A protein and the small-molecule ligand that binds it are described below.
Small molecule (SMILES): O=C(Nc1cccc(Cl)c1)Nc1ncc(CCNc2ncnc3ccsc23)s1

Sequence of chain 1.A:
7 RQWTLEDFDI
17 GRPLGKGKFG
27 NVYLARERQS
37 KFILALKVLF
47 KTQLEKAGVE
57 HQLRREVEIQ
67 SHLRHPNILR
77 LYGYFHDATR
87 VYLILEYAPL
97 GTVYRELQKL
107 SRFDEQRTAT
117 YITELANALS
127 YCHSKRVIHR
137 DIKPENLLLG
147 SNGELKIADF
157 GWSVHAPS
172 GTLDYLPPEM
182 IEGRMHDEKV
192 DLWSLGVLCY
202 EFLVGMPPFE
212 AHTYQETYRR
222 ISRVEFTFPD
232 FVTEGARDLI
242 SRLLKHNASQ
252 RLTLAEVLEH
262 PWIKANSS

Binding-site contacts:
Ligand atom CL28 contacts residue VAL55 of chain 1.A at 3.5 Å.
Ligand atom C23 contacts residue GLU62 of chain 1.A at 3.2 Å.
Ligand atom C15 contacts residue GLU62 of chain 1.A at 3.7 Å.
Ligand atom C19 contacts residue ASP155 of chain 1.A at 3.6 Å.
Ligand atom C25 contacts residue LEU50 of chain 1.A at 3.8 Å (hydrophobic).
Ligand atom C6 contacts residue VAL28 of chain 1.A at 3.8 Å (hydrophobic).
Ligand atom C4 contacts residue ALA41 of chain 1.A at 3.6 Å (hydrophobic).
Ligand atom N16 contacts residue LEU91 of chain 1.A at 3.6 Å.
Ligand atom N20 contacts residue GLU62 of chain 1.A at 2.7 Å (salt-bridge).
Ligand atom C2 contacts residue LEU144 of chain 1.A at 3.7 Å (hydrophobic).
Ligand atom N3 contacts residue ALA94 of chain 1.A at 3.1 Å (h-bond).
Ligand atom N18 contacts residue GLU62 of chain 1.A at 2.9 Å (salt-bridge).
Ligand atom C23 contacts residue LEU59 of chain 1.A at 3.8 Å (hydrophobic).
Ligand atom N16 contacts residue ASP155 of chain 1.A at 3.5 Å (salt-bridge).
Ligand atom N16 contacts residue GLU62 of chain 1.A at 3.7 Å.
Ligand atom N20 contacts residue ASP155 of chain 1.A at 3.7 Å.
Ligand atom C9 contacts residue ALA94 of chain 1.A at 3.4 Å (hydrophobic).
Ligand atom C22 contacts residue GLU62 of chain 1.A at 3.4 Å.
Ligand atom C4 contacts residue ALA94 of chain 1.A at 3.7 Å (hydrophobic).
Ligand atom C26 contacts residue LEU45 of chain 1.A at 3.6 Å (hydrophobic).
Ligand atom O21 contacts residue ASP155 of chain 1.A at 3.4 Å (salt-bridge).
Ligand atom C13 contacts residue LEU91 of chain 1.A at 3.8 Å (hydrophobic).
Ligand atom C17 contacts residue ASP155 of chain 1.A at 3.5 Å.
Ligand atom C4 contacts residue LEU144 of chain 1.A at 3.7 Å (hydrophobic).
Ligand atom C6 contacts residue LEU144 of chain 1.A at 3.5 Å (hydrophobic).
Ligand atom C19 contacts residue LEU89 of chain 1.A at 3.8 Å (hydrophobic).
Ligand atom CL28 contacts residue LEU59 of chain 1.A at 3.5 Å.
Ligand atom C11 contacts residue VAL28 of chain 1.A at 3.6 Å (hydrophobic).
Ligand atom C19 contacts residue GLU62 of chain 1.A at 3.6 Å.
Ligand atom O21 contacts residue LYS43 of chain 1.A at 2.7 Å (salt-bridge).
Ligand atom N18 contacts residue ASP155 of chain 1.A at 3.8 Å.
Ligand atom N10 contacts residue VAL28 of chain 1.A at 3.6 Å.
Ligand atom C11 contacts residue LEU91 of chain 1.A at 3.7 Å (hydrophobic).
Ligand atom C1 contacts residue LEU144 of chain 1.A at 3.6 Å (hydrophobic).
Ligand atom C27 contacts residue LEU45 of chain 1.A at 3.6 Å (hydrophobic).
Ligand atom C15 contacts residue ASP155 of chain 1.A at 3.6 Å.
Ligand atom N3 contacts residue LEU144 of chain 1.A at 3.8 Å.
Ligand atom N5 contacts residue LEU144 of chain 1.A at 3.6 Å.
Ligand atom C17 contacts residue LEU91 of chain 1.A at 3.5 Å (hydrophobic).
Ligand atom C4 contacts residue GLU92 of chain 1.A at 3.1 Å.